Sequence of chain 1.E:
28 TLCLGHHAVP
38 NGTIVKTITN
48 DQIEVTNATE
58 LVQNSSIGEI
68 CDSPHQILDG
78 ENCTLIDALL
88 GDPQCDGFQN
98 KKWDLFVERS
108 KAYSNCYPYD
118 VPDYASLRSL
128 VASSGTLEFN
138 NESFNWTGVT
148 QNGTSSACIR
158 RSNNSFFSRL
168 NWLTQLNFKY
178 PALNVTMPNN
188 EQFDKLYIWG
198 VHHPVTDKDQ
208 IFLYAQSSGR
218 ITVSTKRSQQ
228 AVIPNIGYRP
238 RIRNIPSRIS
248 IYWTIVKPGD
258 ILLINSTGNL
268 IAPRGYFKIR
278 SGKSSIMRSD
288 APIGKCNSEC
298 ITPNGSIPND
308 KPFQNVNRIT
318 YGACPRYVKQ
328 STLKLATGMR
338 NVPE

A protein and the small-molecule ligand that binds it are described below.
Small molecule (SMILES): CC(=O)N[C@@H]1[C@@H](O)[C@H](O)[C@@H](CO)O[C@H]1O

Binding-site contacts:
Ligand atom O7 contacts residue ASN142 of chain 1.E at 3.5 Å (h-bond).
Ligand atom C4 contacts residue ASN142 of chain 1.E at 4.2 Å.
Ligand atom O5 contacts residue ASN142 of chain 1.E at 2.4 Å (h-bond).
Ligand atom C2 contacts residue ASN142 of chain 1.E at 2.5 Å.
Ligand atom C8 contacts residue ASN142 of chain 1.E at 3.9 Å.
Ligand atom N2 contacts residue ASN142 of chain 1.E at 2.9 Å (h-bond).
Ligand atom C1 contacts residue THR144 of chain 1.E at 3.9 Å.
Ligand atom C5 contacts residue ASN142 of chain 1.E at 3.7 Å.
Ligand atom C3 contacts residue ASN142 of chain 1.E at 3.8 Å.
Ligand atom C7 contacts residue ASN142 of chain 1.E at 3.4 Å.
Ligand atom O5 contacts residue THR144 of chain 1.E at 4.2 Å.
Ligand atom C1 contacts residue ASN142 of chain 1.E at 1.4 Å.